Sequence of chain 16.A:
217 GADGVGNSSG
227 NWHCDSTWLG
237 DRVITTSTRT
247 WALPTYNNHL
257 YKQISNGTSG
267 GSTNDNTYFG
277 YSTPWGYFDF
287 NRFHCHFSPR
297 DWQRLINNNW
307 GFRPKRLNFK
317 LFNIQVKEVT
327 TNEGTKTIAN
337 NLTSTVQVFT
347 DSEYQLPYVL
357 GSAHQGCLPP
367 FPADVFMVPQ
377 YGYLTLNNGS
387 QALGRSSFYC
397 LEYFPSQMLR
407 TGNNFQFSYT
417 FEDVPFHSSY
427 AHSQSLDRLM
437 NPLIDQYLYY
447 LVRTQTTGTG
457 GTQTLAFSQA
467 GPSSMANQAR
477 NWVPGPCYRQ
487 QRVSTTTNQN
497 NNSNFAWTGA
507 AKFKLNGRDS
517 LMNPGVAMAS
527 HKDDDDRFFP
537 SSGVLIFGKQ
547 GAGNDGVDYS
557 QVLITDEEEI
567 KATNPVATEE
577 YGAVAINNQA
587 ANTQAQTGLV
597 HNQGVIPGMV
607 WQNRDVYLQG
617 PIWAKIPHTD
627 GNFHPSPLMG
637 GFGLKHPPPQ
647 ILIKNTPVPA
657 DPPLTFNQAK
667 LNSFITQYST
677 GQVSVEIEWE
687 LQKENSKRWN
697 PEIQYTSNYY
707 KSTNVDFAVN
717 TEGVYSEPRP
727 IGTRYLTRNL

Sequence of chain 28.A:
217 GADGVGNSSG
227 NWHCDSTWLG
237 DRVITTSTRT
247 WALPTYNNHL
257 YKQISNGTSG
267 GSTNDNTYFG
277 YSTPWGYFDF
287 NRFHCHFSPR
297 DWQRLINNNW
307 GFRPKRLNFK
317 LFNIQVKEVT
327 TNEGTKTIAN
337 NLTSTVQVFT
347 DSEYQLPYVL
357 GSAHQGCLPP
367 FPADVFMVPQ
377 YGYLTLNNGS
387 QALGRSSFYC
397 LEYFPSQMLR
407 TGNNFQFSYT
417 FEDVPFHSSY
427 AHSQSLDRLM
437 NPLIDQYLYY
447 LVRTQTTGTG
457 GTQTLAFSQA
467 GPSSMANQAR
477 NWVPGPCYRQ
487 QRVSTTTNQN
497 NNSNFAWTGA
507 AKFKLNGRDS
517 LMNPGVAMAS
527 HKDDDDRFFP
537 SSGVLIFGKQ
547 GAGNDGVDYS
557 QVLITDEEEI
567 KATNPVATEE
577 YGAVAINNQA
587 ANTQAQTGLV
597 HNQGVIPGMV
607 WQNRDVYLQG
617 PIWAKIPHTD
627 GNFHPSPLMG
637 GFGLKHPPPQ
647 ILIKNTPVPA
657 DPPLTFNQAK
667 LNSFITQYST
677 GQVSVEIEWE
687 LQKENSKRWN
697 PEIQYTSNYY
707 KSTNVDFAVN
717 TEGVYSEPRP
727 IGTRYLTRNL

The protein below binds the small molecule below.
Small molecule (SMILES): Nc1ncnc2c1ncn2[C@H]1C[C@H](O)[C@@H](COP(=O)(O)O)O1

Binding-site contacts:
Ligand atom N1 contacts residue PRO421 of chain 28.A at 4.3 Å.
Ligand atom O2P contacts residue ASP626 of chain 16.A at 4.2 Å.
Ligand atom C6 contacts residue GLY639 of chain 28.A at 3.8 Å.
Ligand atom C4 contacts residue PRO631 of chain 28.A at 4.0 Å (hydrophobic).
Ligand atom C3' contacts residue HIS630 of chain 28.A at 4.4 Å.
Ligand atom N3 contacts residue GLY639 of chain 28.A at 4.3 Å.
Ligand atom C6 contacts residue PRO631 of chain 28.A at 3.9 Å (hydrophobic).
Ligand atom N1 contacts residue GLY639 of chain 28.A at 3.1 Å (h-bond).
Ligand atom C6 contacts residue PRO421 of chain 28.A at 4.1 Å (hydrophobic).
Ligand atom N6 contacts residue GLY637 of chain 28.A at 3.7 Å.
Ligand atom N7 contacts residue ASN609 of chain 28.A at 3.8 Å.
Ligand atom C8 contacts residue PRO421 of chain 28.A at 4.3 Å (hydrophobic).
Ligand atom C4 contacts residue PRO421 of chain 28.A at 4.3 Å (hydrophobic).
Ligand atom C5 contacts residue SER632 of chain 28.A at 4.1 Å.
Ligand atom N6 contacts residue GLY639 of chain 28.A at 3.6 Å (h-bond).
Ligand atom N6 contacts residue PHE638 of chain 28.A at 3.9 Å.
Ligand atom C5 contacts residue PRO421 of chain 28.A at 4.1 Å (hydrophobic).
Ligand atom N1 contacts residue PHE638 of chain 28.A at 4.3 Å.
Ligand atom C2 contacts residue GLY639 of chain 28.A at 3.1 Å.
Ligand atom C2 contacts residue PRO421 of chain 28.A at 4.5 Å (hydrophobic).
Ligand atom C6 contacts residue SER632 of chain 28.A at 3.9 Å.
Ligand atom N7 contacts residue PRO421 of chain 28.A at 4.2 Å.
Ligand atom N1 contacts residue VAL420 of chain 28.A at 3.7 Å.
Ligand atom C2 contacts residue VAL420 of chain 28.A at 4.3 Å (hydrophobic).
Ligand atom N6 contacts residue SER632 of chain 28.A at 3.3 Å (h-bond).
Ligand atom N9 contacts residue PRO421 of chain 28.A at 4.4 Å.
Ligand atom C2' contacts residue HIS630 of chain 28.A at 3.2 Å.
Ligand atom C5 contacts residue PRO631 of chain 28.A at 4.2 Å (hydrophobic).
Ligand atom N9 contacts residue HIS630 of chain 28.A at 4.2 Å.
Ligand atom C8 contacts residue HIS630 of chain 28.A at 3.3 Å.
Ligand atom O1P contacts residue LYS641 of chain 16.A at 4.0 Å.
Ligand atom C1' contacts residue HIS630 of chain 28.A at 4.0 Å.
Ligand atom N7 contacts residue HIS630 of chain 28.A at 4.1 Å.
Ligand atom C2 contacts residue PRO631 of chain 28.A at 3.3 Å (hydrophobic).
Ligand atom N1 contacts residue PRO631 of chain 28.A at 3.5 Å (h-bond).
Ligand atom C1' contacts residue PRO631 of chain 28.A at 4.3 Å (hydrophobic).
Ligand atom N6 contacts residue VAL420 of chain 28.A at 4.0 Å.
Ligand atom N3 contacts residue PRO631 of chain 28.A at 3.6 Å.
Ligand atom C6 contacts residue VAL420 of chain 28.A at 4.0 Å (hydrophobic).
Ligand atom N7 contacts residue SER632 of chain 28.A at 4.1 Å.